This protein binds this small molecule.
Small molecule (SMILES): CC(=O)N[C@@H]1[C@@H](O)[C@H](O)[C@@H](CO)O[C@H]1O

Binding-site contacts:
Ligand atom C5 contacts residue ASN600 of chain 1.C at 3.7 Å.
Ligand atom C8 contacts residue ASN600 of chain 1.C at 3.2 Å.
Ligand atom O7 contacts residue ASN600 of chain 1.C at 3.0 Å (h-bond).
Ligand atom C3 contacts residue ASN600 of chain 1.C at 3.8 Å.
Ligand atom C2 contacts residue ASN600 of chain 1.C at 2.5 Å.
Ligand atom N2 contacts residue ASN600 of chain 1.C at 2.9 Å (h-bond).
Ligand atom C7 contacts residue ASN600 of chain 1.C at 3.1 Å.
Ligand atom C1 contacts residue ASN600 of chain 1.C at 1.4 Å.
Ligand atom O5 contacts residue ASN600 of chain 1.C at 2.4 Å (h-bond).
Ligand atom C4 contacts residue ASN600 of chain 1.C at 4.2 Å.

Sequence of chain 1.C:
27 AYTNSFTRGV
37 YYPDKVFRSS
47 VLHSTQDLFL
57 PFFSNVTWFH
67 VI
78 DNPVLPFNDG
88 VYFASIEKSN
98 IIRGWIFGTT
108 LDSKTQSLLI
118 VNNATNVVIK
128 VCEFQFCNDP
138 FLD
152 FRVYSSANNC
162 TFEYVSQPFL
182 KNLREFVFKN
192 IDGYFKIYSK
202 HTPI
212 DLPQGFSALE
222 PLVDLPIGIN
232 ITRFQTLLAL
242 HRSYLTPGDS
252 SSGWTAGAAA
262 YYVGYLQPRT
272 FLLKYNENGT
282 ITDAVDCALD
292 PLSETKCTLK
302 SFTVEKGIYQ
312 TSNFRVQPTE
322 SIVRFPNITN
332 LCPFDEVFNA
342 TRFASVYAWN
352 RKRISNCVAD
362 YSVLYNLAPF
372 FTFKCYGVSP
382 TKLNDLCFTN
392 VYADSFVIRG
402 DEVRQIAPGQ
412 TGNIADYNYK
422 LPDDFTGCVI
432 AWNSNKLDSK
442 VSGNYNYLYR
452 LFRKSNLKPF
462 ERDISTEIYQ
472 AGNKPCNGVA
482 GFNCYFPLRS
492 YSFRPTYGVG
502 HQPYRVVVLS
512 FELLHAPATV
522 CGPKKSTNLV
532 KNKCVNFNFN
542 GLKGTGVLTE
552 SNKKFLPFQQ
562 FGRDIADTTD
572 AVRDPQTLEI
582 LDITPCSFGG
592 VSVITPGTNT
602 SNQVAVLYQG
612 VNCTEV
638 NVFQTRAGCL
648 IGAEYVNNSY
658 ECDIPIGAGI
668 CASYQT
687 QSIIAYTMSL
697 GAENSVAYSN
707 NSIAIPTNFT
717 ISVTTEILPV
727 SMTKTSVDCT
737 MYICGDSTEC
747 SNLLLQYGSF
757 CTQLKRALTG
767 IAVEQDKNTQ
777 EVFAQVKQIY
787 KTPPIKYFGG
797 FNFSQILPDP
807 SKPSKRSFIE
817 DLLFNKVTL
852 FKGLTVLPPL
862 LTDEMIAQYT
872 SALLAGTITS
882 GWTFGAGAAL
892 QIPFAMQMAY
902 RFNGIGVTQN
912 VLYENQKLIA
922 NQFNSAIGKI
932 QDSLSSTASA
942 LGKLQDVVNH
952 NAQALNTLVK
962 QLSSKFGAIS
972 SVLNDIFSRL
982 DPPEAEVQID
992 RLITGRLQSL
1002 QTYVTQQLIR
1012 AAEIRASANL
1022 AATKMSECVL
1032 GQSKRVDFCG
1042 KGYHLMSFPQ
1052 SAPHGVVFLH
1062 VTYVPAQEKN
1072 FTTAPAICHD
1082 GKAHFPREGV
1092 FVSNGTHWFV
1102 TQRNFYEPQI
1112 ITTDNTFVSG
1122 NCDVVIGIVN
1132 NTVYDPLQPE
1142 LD